Sequence of chain 2.C:
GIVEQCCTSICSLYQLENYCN

Sequence of chain 2.D:
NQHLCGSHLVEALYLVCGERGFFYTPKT

Sequence of chain 3.B:
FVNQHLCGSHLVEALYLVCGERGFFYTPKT

This small molecule binds to this protein.
Small molecule (SMILES): CC(=O)Nc1ccc(O)cc1

Binding-site contacts:
Ligand atom C6 contacts residue LEU16 of chain 2.C at 4.1 Å (hydrophobic).
Ligand atom C6 contacts residue CYS11 of chain 2.C at 4.0 Å (hydrophobic).
Ligand atom N contacts residue LEU17 of chain 3.B at 4.3 Å.
Ligand atom O contacts residue TYR16 of chain 3.B at 4.1 Å.
Ligand atom C3 contacts residue CYS6 of chain 2.C at 3.4 Å (hydrophobic).
Ligand atom O contacts residue LEU17 of chain 3.B at 4.3 Å.
Ligand atom C5 contacts residue CYS11 of chain 2.C at 3.1 Å (hydrophobic).
Ligand atom C contacts residue GLU13 of chain 3.B at 3.8 Å.
Ligand atom C6 contacts residue ALA14 of chain 2.D at 4.3 Å (hydrophobic).
Ligand atom O4 contacts residue CYS6 of chain 2.C at 2.5 Å (h-bond).
Ligand atom C contacts residue HIS5 of chain 3.D at 3.8 Å.
Ligand atom O4 contacts residue SER9 of chain 2.C at 3.7 Å.
Ligand atom C4 contacts residue CYS6 of chain 2.C at 3.4 Å (hydrophobic).
Ligand atom N contacts residue HIS10 of chain 2.D at 4.2 Å.
Ligand atom CM contacts residue TYR16 of chain 3.B at 3.8 Å (hydrophobic).
Ligand atom C2 contacts residue LEU11 of chain 2.D at 3.9 Å (hydrophobic).
Ligand atom C2 contacts residue HIS5 of chain 3.D at 3.4 Å.
Ligand atom C4 contacts residue CYS11 of chain 2.C at 3.8 Å (hydrophobic).
Ligand atom N contacts residue HIS5 of chain 3.D at 3.6 Å.
Ligand atom C1 contacts residue ALA14 of chain 2.D at 4.3 Å (hydrophobic).
Ligand atom C1 contacts residue HIS5 of chain 3.D at 3.1 Å.
Ligand atom C3 contacts residue LEU11 of chain 2.D at 3.5 Å (hydrophobic).
Ligand atom C contacts residue LEU17 of chain 3.B at 3.8 Å (hydrophobic).
Ligand atom C5 contacts residue HIS5 of chain 3.D at 3.6 Å.
Ligand atom N contacts residue ALA14 of chain 2.D at 4.0 Å.
Ligand atom C6 contacts residue HIS5 of chain 3.D at 3.2 Å.
Ligand atom O contacts residue SER9 of chain 3.D at 4.2 Å.
Ligand atom C3 contacts residue HIS5 of chain 3.D at 3.6 Å.
Ligand atom C5 contacts residue LEU16 of chain 2.C at 4.0 Å (hydrophobic).
Ligand atom O4 contacts residue ILE10 of chain 2.C at 3.4 Å.
Ligand atom C4 contacts residue HIS5 of chain 3.D at 3.8 Å.
Ligand atom O4 contacts residue CYS11 of chain 2.C at 3.0 Å (h-bond).
Ligand atom C4 contacts residue LEU11 of chain 2.D at 4.1 Å (hydrophobic).
Ligand atom C contacts residue TYR16 of chain 3.B at 4.3 Å (hydrophobic).
Ligand atom C4 contacts residue ILE10 of chain 2.C at 4.2 Å (hydrophobic).
Ligand atom O4 contacts residue LEU11 of chain 2.D at 4.4 Å.
Ligand atom C6 contacts residue LEU17 of chain 3.B at 4.0 Å (hydrophobic).
Ligand atom O contacts residue GLU13 of chain 3.B at 2.6 Å (salt-bridge).
Ligand atom CM contacts residue HIS5 of chain 3.D at 3.2 Å.
Ligand atom CM contacts residue LEU17 of chain 3.B at 3.2 Å (hydrophobic).

Sequence of chain 3.D:
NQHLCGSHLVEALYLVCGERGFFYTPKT